Binding-site contacts:
Ligand atom C4 contacts residue ASN259 of chain 50.E at 4.1 Å.
Ligand atom O7 contacts residue GLU117 of chain 50.D at 4.3 Å.
Ligand atom C6 contacts residue LYS115 of chain 50.D at 4.3 Å.
Ligand atom O6 contacts residue ASN259 of chain 50.E at 4.4 Å.
Ligand atom N2 contacts residue ASN259 of chain 50.E at 3.0 Å (h-bond).
Ligand atom O7 contacts residue ASN259 of chain 50.E at 2.7 Å (h-bond).
Ligand atom O7 contacts residue LYS181 of chain 50.D at 4.3 Å.
Ligand atom O6 contacts residue LYS115 of chain 50.D at 3.5 Å (salt-bridge).
Ligand atom C1 contacts residue ASN259 of chain 50.E at 1.4 Å.
Ligand atom C2 contacts residue ASN259 of chain 50.E at 2.4 Å.
Ligand atom O5 contacts residue THR116 of chain 50.D at 3.8 Å.
Ligand atom C8 contacts residue ASN259 of chain 50.E at 4.4 Å.
Ligand atom O6 contacts residue THR116 of chain 50.D at 3.2 Å (h-bond).
Ligand atom C7 contacts residue ASN259 of chain 50.E at 3.1 Å.
Ligand atom C6 contacts residue THR116 of chain 50.D at 4.5 Å.
Ligand atom C5 contacts residue ASN259 of chain 50.E at 3.6 Å.
Ligand atom C3 contacts residue ASN259 of chain 50.E at 3.7 Å.
Ligand atom O5 contacts residue ASN259 of chain 50.E at 2.3 Å (h-bond).

Sequence of chain 50.D:
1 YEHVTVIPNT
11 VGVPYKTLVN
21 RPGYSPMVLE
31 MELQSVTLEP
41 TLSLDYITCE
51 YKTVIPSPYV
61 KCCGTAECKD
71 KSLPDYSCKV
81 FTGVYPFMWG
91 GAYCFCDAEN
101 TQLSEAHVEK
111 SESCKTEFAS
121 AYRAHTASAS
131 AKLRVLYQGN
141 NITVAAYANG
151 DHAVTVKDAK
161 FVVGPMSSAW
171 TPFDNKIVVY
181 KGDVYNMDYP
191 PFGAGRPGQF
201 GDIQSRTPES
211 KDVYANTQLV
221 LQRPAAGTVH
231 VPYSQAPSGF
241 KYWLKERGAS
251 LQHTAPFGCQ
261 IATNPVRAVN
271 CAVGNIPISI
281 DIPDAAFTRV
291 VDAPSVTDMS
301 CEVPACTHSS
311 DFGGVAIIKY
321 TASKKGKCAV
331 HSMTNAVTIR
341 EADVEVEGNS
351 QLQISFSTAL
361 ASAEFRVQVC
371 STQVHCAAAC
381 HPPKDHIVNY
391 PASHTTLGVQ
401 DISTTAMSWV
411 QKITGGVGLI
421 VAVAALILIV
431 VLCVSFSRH

Sequence of chain 50.E:
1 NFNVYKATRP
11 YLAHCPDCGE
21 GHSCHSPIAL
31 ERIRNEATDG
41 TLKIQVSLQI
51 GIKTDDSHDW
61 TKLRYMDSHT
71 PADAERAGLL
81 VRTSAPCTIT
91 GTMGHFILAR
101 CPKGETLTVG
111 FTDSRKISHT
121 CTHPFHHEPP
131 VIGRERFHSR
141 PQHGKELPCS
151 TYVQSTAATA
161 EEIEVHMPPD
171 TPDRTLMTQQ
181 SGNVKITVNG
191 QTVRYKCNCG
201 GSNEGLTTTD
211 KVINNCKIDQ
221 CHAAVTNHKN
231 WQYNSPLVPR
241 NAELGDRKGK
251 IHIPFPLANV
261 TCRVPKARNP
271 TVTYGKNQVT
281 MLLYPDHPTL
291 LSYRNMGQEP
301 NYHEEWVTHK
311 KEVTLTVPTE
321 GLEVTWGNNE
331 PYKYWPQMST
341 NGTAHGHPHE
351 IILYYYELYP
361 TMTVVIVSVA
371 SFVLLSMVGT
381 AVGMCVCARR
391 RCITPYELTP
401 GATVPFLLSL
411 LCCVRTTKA

The protein below binds the small molecule below.
Small molecule (SMILES): CC(=O)N[C@@H]1[C@@H](O)[C@H](O)[C@@H](CO)O[C@H]1O